Sequence of chain 1.C:
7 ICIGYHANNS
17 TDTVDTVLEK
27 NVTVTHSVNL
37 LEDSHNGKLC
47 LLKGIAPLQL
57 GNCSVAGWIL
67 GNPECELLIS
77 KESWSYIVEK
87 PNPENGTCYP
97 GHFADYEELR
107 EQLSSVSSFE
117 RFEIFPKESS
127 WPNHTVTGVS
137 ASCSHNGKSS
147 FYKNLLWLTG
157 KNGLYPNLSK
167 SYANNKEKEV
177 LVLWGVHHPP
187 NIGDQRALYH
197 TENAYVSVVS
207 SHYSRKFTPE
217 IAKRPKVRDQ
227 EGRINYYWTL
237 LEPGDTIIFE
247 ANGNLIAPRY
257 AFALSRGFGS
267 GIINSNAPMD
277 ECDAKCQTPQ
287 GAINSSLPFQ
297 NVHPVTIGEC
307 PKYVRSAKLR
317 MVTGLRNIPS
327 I

The protein below binds the small molecule below.
Small molecule (SMILES): CC(=O)N[C@H]1[C@H](O[C@H]2[C@H](O)[C@@H](NC(C)=O)CO[C@@H]2CO)O[C@H](CO)[C@@H](O[C@@H]2O[C@H](CO)[C@@H](O)[C@H](O[C@H]3O[C@H](CO)[C@@H](O)[C@H](O)[C@@H]3O[C@@H]3O[C@H](CO)[C@@H](O)[C@H](O)[C@H]3NC(C)=O)[C@@H]2O)[C@@H]1O

Binding-site contacts:
Ligand atom C7 contacts residue CYS94 of chain 1.C at 3.9 Å (hydrophobic).
Ligand atom O7 contacts residue ASN68 of chain 1.C at 2.6 Å (h-bond).
Ligand atom O6 contacts residue GLU90 of chain 1.C at 2.8 Å (salt-bridge).
Ligand atom O5 contacts residue ASN91 of chain 1.C at 2.1 Å (h-bond).
Ligand atom C1 contacts residue GLU70 of chain 1.C at 4.0 Å.
Ligand atom C5 contacts residue ASP225 of chain 1.C at 4.0 Å.
Ligand atom C8 contacts residue CYS94 of chain 1.C at 3.2 Å (hydrophobic).
Ligand atom C2 contacts residue ARG224 of chain 1.C at 4.0 Å.
Ligand atom N2 contacts residue ASN91 of chain 1.C at 3.0 Å (h-bond).
Ligand atom C6 contacts residue GLU90 of chain 1.C at 3.4 Å.
Ligand atom C8 contacts residue SER138 of chain 1.C at 3.6 Å.
Ligand atom C1 contacts residue GLU90 of chain 1.C at 3.5 Å.
Ligand atom C3 contacts residue ARG224 of chain 1.C at 4.0 Å.
Ligand atom C8 contacts residue CYS139 of chain 1.C at 3.9 Å (hydrophobic).
Ligand atom C2 contacts residue GLU90 of chain 1.C at 3.7 Å.
Ligand atom C1 contacts residue ASN91 of chain 1.C at 1.4 Å.
Ligand atom C6 contacts residue ASP225 of chain 1.C at 3.2 Å.
Ligand atom C4 contacts residue LYS222 of chain 1.C at 3.4 Å.
Ligand atom O7 contacts residue ASN91 of chain 1.C at 2.4 Å (h-bond).
Ligand atom C5 contacts residue LYS222 of chain 1.C at 4.0 Å.
Ligand atom O7 contacts residue GLU90 of chain 1.C at 4.0 Å.
Ligand atom C4 contacts residue GLU90 of chain 1.C at 3.5 Å.
Ligand atom C5 contacts residue ASN91 of chain 1.C at 3.5 Å.
Ligand atom O3 contacts residue LYS222 of chain 1.C at 3.8 Å.
Ligand atom O5 contacts residue GLU90 of chain 1.C at 3.3 Å (salt-bridge).
Ligand atom O3 contacts residue ARG224 of chain 1.C at 3.0 Å (salt-bridge).
Ligand atom C8 contacts residue NAG1 of chain 1.O at 4.0 Å.
Ligand atom C7 contacts residue ASN91 of chain 1.C at 3.0 Å.
Ligand atom C2 contacts residue ASN91 of chain 1.C at 2.5 Å.
Ligand atom O6 contacts residue ARG224 of chain 1.C at 3.7 Å.
Ligand atom C7 contacts residue ARG224 of chain 1.C at 3.7 Å.
Ligand atom C5 contacts residue GLU90 of chain 1.C at 4.0 Å.
Ligand atom C3 contacts residue ASN91 of chain 1.C at 3.8 Å.
Ligand atom C8 contacts residue ASN68 of chain 1.C at 3.5 Å.
Ligand atom C8 contacts residue ARG224 of chain 1.C at 3.7 Å.
Ligand atom C7 contacts residue ASN68 of chain 1.C at 3.6 Å.
Ligand atom O3 contacts residue ASP225 of chain 1.C at 3.8 Å.
Ligand atom N2 contacts residue ARG224 of chain 1.C at 3.2 Å (salt-bridge).
Ligand atom O4 contacts residue LYS222 of chain 1.C at 2.5 Å (salt-bridge).
Ligand atom O4 contacts residue GLU90 of chain 1.C at 3.9 Å.